This small molecule binds to this protein.
Small molecule (SMILES): CC(=O)N[C@@H]1[C@@H](O)[C@H](O)[C@@H](CO)O[C@H]1O

Sequence of chain 1.D:
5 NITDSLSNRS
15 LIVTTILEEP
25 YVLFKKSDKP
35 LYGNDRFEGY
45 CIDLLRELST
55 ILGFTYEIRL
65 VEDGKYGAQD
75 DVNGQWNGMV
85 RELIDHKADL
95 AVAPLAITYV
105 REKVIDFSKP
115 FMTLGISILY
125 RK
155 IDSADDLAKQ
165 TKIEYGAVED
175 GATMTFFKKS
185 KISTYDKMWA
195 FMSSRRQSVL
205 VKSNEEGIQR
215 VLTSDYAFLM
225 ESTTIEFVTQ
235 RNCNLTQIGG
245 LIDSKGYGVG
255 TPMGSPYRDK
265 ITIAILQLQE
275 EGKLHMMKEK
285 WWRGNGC

Binding-site contacts:
Ligand atom C3 contacts residue ARG125 of chain 1.D at 4.3 Å.
Ligand atom O5 contacts residue ASN238 of chain 1.D at 2.4 Å (h-bond).
Ligand atom C7 contacts residue ASN238 of chain 1.D at 4.4 Å.
Ligand atom C6 contacts residue ASN238 of chain 1.D at 4.1 Å.
Ligand atom C2 contacts residue ASN238 of chain 1.D at 2.6 Å.
Ligand atom C2 contacts residue ARG125 of chain 1.D at 3.7 Å.
Ligand atom C1 contacts residue ASN238 of chain 1.D at 1.5 Å.
Ligand atom C3 contacts residue ASN238 of chain 1.D at 3.3 Å.
Ligand atom C7 contacts residue ARG125 of chain 1.D at 3.5 Å.
Ligand atom C8 contacts residue ARG125 of chain 1.D at 3.5 Å.
Ligand atom N2 contacts residue ARG125 of chain 1.D at 2.8 Å (salt-bridge).
Ligand atom N2 contacts residue ASN238 of chain 1.D at 3.0 Å (h-bond).
Ligand atom C1 contacts residue ARG125 of chain 1.D at 3.6 Å.
Ligand atom C4 contacts residue ASN238 of chain 1.D at 3.8 Å.
Ligand atom C5 contacts residue ASN238 of chain 1.D at 3.0 Å.